A small-molecule ligand and the protein it binds are described below.
Small molecule (SMILES): CC(=O)N[C@H]1[C@H](O[C@H]2[C@H](O)[C@@H](NC(C)=O)CO[C@@H]2CO)O[C@H](CO)[C@@H](O)[C@@H]1O

Sequence of chain 1.A:
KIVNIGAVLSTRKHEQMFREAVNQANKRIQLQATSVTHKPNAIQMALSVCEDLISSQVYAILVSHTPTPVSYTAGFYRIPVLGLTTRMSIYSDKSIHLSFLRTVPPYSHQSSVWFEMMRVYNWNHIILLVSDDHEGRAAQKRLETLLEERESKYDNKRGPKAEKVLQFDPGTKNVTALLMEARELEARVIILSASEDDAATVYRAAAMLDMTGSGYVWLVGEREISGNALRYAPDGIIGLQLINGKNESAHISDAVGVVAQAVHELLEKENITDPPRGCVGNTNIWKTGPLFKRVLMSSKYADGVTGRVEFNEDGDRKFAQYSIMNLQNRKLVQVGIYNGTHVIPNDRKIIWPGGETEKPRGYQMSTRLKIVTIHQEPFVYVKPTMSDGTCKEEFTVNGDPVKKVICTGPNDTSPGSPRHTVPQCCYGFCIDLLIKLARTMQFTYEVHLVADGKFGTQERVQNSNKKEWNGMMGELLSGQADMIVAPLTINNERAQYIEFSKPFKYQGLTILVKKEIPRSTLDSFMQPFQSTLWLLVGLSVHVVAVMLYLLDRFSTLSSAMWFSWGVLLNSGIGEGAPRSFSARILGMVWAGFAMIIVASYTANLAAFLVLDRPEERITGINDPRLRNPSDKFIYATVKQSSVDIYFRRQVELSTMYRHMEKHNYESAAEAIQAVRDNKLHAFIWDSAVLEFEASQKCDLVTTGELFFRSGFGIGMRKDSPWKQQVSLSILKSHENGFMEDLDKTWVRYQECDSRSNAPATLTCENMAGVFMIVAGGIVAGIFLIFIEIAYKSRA

Binding-site contacts:
Ligand atom N2 contacts residue ASN200 of chain 1.A at 3.7 Å.
Ligand atom O6 contacts residue ASN200 of chain 1.A at 4.5 Å.
Ligand atom C5 contacts residue ASN200 of chain 1.A at 3.1 Å.
Ligand atom C3 contacts residue ASN200 of chain 1.A at 3.4 Å.
Ligand atom O3 contacts residue ASN200 of chain 1.A at 4.2 Å.
Ligand atom C2 contacts residue ASN200 of chain 1.A at 2.5 Å.
Ligand atom C6 contacts residue THR202 of chain 1.A at 4.1 Å.
Ligand atom C4 contacts residue ASN200 of chain 1.A at 3.0 Å.
Ligand atom C6 contacts residue ASN200 of chain 1.A at 3.4 Å.
Ligand atom C1 contacts residue ASN200 of chain 1.A at 1.5 Å.
Ligand atom O4 contacts residue ASN200 of chain 1.A at 4.3 Å.
Ligand atom O5 contacts residue ASN200 of chain 1.A at 2.4 Å (h-bond).